The small molecule below binds the protein below.
Small molecule (SMILES): Nc1ccn([C@H]2C[C@H](O[P](=O)(O)OC[C@H]3O[C@@H](n4ccc(N)nc4=O)C[C@@H]3O[P](=O)(O)OC[C@H]3O[C@@H](n4cnc5c(=O)[nH]c(N)nc54)C[C@@H]3O[P](=O)(O)OC[C@H]3O[C@@H](n4cnc5c(=O)[nH]c(N)nc54)C[C@@H]3O)[C@@H](COP(=O)=O)O2)c(=O)n1

Binding-site contacts:
Ligand atom O3' contacts residue ARG13 of chain 1.DB at 4.0 Å.
Ligand atom P contacts residue THR114 of chain 1.HB at 3.1 Å.
Ligand atom O3' contacts residue ASN11 of chain 1.DB at 3.5 Å (h-bond).
Ligand atom C2' contacts residue TYR125 of chain 1.DB at 3.8 Å (hydrophobic).
Ligand atom O6 contacts residue TYR125 of chain 1.DB at 4.2 Å.
Ligand atom C6 contacts residue LYS67 of chain 1.DB at 3.8 Å.
Ligand atom N9 contacts residue TYR125 of chain 1.DB at 4.0 Å.
Ligand atom C8 contacts residue TYR183 of chain 1.DB at 3.7 Å (hydrophobic).
Ligand atom N3 contacts residue TYR125 of chain 1.DB at 3.8 Å.
Ligand atom C2' contacts residue TYR183 of chain 1.DB at 3.9 Å (hydrophobic).
Ligand atom OP1 contacts residue TRP71 of chain 1.DB at 3.4 Å.
Ligand atom OP1 contacts residue LYS6 of chain 1.YA at 3.9 Å.
Ligand atom O6 contacts residue LYS67 of chain 1.DB at 4.1 Å.
Ligand atom C5 contacts residue TYR125 of chain 1.DB at 4.0 Å (hydrophobic).
Ligand atom P contacts residue ARG13 of chain 1.DB at 3.4 Å.
Ligand atom O3' contacts residue THR114 of chain 1.HB at 3.6 Å (h-bond).
Ligand atom N7 contacts residue LYS67 of chain 1.DB at 3.0 Å (salt-bridge).
Ligand atom OP1 contacts residue THR114 of chain 1.HB at 3.4 Å (h-bond).
Ligand atom C8 contacts residue LYS67 of chain 1.DB at 3.3 Å.
Ligand atom OP2 contacts residue TYR121 of chain 1.DB at 3.1 Å.
Ligand atom C5' contacts residue TRP71 of chain 1.DB at 3.7 Å (hydrophobic).
Ligand atom OP2 contacts residue THR114 of chain 1.HB at 2.3 Å (h-bond).
Ligand atom OP2 contacts residue ARG112 of chain 1.HB at 2.5 Å (salt-bridge).
Ligand atom C2' contacts residue LYS67 of chain 1.DB at 3.7 Å.
Ligand atom N2 contacts residue TYR125 of chain 1.DB at 3.8 Å.
Ligand atom P contacts residue TYR121 of chain 1.DB at 4.2 Å.
Ligand atom OP1 contacts residue ARG13 of chain 1.DB at 3.9 Å.
Ligand atom C6 contacts residue TYR125 of chain 1.DB at 4.0 Å (hydrophobic).
Ligand atom O5' contacts residue TYR183 of chain 1.DB at 4.0 Å.
Ligand atom OP2 contacts residue ARG13 of chain 1.DB at 2.2 Å (salt-bridge).
Ligand atom N1 contacts residue TYR125 of chain 1.DB at 4.0 Å.
Ligand atom C2 contacts residue TYR125 of chain 1.DB at 3.7 Å (hydrophobic).
Ligand atom OP2 contacts residue TYR183 of chain 1.DB at 3.2 Å.
Ligand atom C3' contacts residue TYR183 of chain 1.DB at 3.7 Å (hydrophobic).
Ligand atom C4 contacts residue TYR125 of chain 1.DB at 4.0 Å (hydrophobic).
Ligand atom C5 contacts residue LYS67 of chain 1.DB at 4.0 Å.
Ligand atom C3' contacts residue ARG13 of chain 1.DB at 4.1 Å.
Ligand atom C4' contacts residue ASN11 of chain 1.DB at 4.2 Å.
Ligand atom O6 contacts residue SER123 of chain 1.DB at 3.9 Å.
Ligand atom P contacts residue ARG112 of chain 1.HB at 3.9 Å.

Sequence of chain 1.YA:
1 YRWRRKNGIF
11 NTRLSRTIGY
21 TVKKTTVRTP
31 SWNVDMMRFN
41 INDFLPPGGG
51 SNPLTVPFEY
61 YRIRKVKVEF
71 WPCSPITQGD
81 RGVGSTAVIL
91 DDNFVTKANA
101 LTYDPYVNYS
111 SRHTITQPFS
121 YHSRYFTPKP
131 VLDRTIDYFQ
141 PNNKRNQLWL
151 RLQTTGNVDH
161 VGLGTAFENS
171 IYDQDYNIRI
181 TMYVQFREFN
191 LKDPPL

Sequence of chain 1.HB:
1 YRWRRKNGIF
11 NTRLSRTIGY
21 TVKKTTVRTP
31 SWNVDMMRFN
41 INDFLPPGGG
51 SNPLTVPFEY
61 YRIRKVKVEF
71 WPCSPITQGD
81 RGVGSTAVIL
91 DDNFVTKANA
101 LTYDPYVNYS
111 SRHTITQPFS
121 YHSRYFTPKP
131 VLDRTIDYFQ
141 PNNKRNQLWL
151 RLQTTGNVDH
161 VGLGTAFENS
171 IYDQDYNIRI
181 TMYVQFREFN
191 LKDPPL

Sequence of chain 1.DB:
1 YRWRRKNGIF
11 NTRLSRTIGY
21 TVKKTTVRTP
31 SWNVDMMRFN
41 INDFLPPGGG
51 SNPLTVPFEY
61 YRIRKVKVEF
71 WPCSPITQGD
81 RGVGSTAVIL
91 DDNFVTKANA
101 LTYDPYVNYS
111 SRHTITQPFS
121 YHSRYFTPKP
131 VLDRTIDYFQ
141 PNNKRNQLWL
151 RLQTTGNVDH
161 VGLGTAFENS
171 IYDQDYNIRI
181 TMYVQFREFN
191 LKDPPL